This small molecule binds to this protein.
Small molecule (SMILES): CC(=O)N[C@@H]1[C@@H](O)[C@H](O)[C@@H](CO)O[C@H]1O

Sequence of chain 1.D:
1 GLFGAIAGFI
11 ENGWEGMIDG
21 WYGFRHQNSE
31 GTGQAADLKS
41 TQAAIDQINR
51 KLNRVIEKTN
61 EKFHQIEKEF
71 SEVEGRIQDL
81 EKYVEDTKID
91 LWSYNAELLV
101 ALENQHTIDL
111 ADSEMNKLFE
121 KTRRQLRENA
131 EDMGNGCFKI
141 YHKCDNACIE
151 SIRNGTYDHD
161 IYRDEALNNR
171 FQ

Binding-site contacts:
Ligand atom O5 contacts residue SER151 of chain 1.D at 3.4 Å (h-bond).
Ligand atom C5 contacts residue THR156 of chain 1.D at 4.4 Å.
Ligand atom C7 contacts residue ASN154 of chain 1.D at 3.3 Å.
Ligand atom C1 contacts residue ASN154 of chain 1.D at 1.5 Å.
Ligand atom C5 contacts residue ALA147 of chain 1.D at 4.5 Å (hydrophobic).
Ligand atom C6 contacts residue GLU150 of chain 1.D at 4.4 Å.
Ligand atom C4 contacts residue ASN154 of chain 1.D at 4.3 Å.
Ligand atom C2 contacts residue THR156 of chain 1.D at 4.3 Å.
Ligand atom O5 contacts residue ASN154 of chain 1.D at 2.4 Å (h-bond).
Ligand atom O6 contacts residue GLU150 of chain 1.D at 3.5 Å.
Ligand atom N2 contacts residue ASN154 of chain 1.D at 2.9 Å (h-bond).
Ligand atom C3 contacts residue ASN154 of chain 1.D at 3.8 Å.
Ligand atom C6 contacts residue ALA147 of chain 1.D at 3.5 Å (hydrophobic).
Ligand atom C1 contacts residue THR156 of chain 1.D at 3.5 Å.
Ligand atom C5 contacts residue GLU150 of chain 1.D at 4.5 Å.
Ligand atom O5 contacts residue THR156 of chain 1.D at 4.2 Å.
Ligand atom O6 contacts residue SER151 of chain 1.D at 4.5 Å.
Ligand atom C5 contacts residue SER151 of chain 1.D at 4.3 Å.
Ligand atom O5 contacts residue GLU150 of chain 1.D at 3.3 Å.
Ligand atom C8 contacts residue ASN154 of chain 1.D at 4.1 Å.
Ligand atom C1 contacts residue GLU150 of chain 1.D at 3.9 Å.
Ligand atom C6 contacts residue SER151 of chain 1.D at 4.3 Å.
Ligand atom O7 contacts residue ASN154 of chain 1.D at 3.1 Å (h-bond).
Ligand atom O5 contacts residue ALA147 of chain 1.D at 4.3 Å.
Ligand atom C5 contacts residue ASN154 of chain 1.D at 3.7 Å.
Ligand atom N2 contacts residue THR156 of chain 1.D at 4.0 Å.
Ligand atom C1 contacts residue SER151 of chain 1.D at 3.6 Å.
Ligand atom C2 contacts residue ASN154 of chain 1.D at 2.5 Å.
Ligand atom O6 contacts residue ALA147 of chain 1.D at 3.4 Å (h-bond).